Sequence of chain 4.A:
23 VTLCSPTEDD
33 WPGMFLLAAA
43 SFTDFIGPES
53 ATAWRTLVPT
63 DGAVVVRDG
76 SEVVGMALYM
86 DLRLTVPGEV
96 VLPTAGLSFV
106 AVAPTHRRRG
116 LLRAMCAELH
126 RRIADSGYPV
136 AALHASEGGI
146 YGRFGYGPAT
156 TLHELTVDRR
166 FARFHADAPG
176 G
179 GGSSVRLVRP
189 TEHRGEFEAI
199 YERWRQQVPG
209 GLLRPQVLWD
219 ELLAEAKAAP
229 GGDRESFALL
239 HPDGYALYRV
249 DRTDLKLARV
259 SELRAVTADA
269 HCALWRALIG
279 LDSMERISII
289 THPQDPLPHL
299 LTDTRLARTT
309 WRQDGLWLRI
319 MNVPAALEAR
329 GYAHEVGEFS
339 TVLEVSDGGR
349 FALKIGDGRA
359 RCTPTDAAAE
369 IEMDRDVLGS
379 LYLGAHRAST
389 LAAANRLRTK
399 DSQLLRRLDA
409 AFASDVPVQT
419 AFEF

A protein and the small-molecule ligand that binds it are described below.
Small molecule (SMILES): CCN(CC)CCSc1nnc2c3cc(F)ccc3n(C)c2n1

Binding-site contacts:
Ligand atom N23 contacts residue TRP56 of chain 4.A at 3.9 Å.
Ligand atom N12 contacts residue TRP56 of chain 4.A at 3.8 Å.
Ligand atom N23 contacts residue ALA53 of chain 4.A at 3.4 Å.
Ligand atom C01 contacts residue SER103 of chain 4.A at 3.1 Å.
Ligand atom C05 contacts residue LEU83 of chain 4.A at 3.6 Å (hydrophobic).
Ligand atom C13 contacts residue DMS1 of chain 4.D at 4.0 Å.
Ligand atom S14 contacts residue ASP46 of chain 4.A at 3.4 Å (salt-bridge).
Ligand atom N02 contacts residue SER103 of chain 4.A at 3.9 Å.
Ligand atom N23 contacts residue PHE104 of chain 4.A at 3.8 Å.
Ligand atom C08 contacts residue PHE104 of chain 4.A at 3.9 Å (hydrophobic).
Ligand atom S14 contacts residue DMS1 of chain 4.D at 3.9 Å.
Ligand atom N22 contacts residue PHE47 of chain 4.A at 3.7 Å.
Ligand atom C04 contacts residue TRP56 of chain 4.A at 3.9 Å (hydrophobic).
Ligand atom C08 contacts residue ALA53 of chain 4.A at 3.5 Å (hydrophobic).
Ligand atom C21 contacts residue ASP46 of chain 4.A at 3.8 Å.
Ligand atom F07 contacts residue TRP33 of chain 4.A at 3.7 Å.
Ligand atom C09 contacts residue PHE104 of chain 4.A at 3.6 Å (hydrophobic).
Ligand atom C10 contacts residue PHE104 of chain 4.A at 3.7 Å (hydrophobic).
Ligand atom C06 contacts residue ARG57 of chain 4.A at 3.9 Å.
Ligand atom F07 contacts residue LEU83 of chain 4.A at 3.6 Å.
Ligand atom C11 contacts residue TRP56 of chain 4.A at 3.6 Å (hydrophobic).
Ligand atom C08 contacts residue TRP56 of chain 4.A at 3.4 Å (hydrophobic).
Ligand atom C03 contacts residue TRP56 of chain 4.A at 3.5 Å (hydrophobic).
Ligand atom C05 contacts residue VAL60 of chain 4.A at 3.8 Å (hydrophobic).
Ligand atom C04 contacts residue SER103 of chain 4.A at 4.0 Å.
Ligand atom C06 contacts residue TRP56 of chain 4.A at 3.8 Å (hydrophobic).
Ligand atom N23 contacts residue PHE47 of chain 4.A at 3.9 Å.
Ligand atom F07 contacts residue ARG57 of chain 4.A at 3.4 Å.
Ligand atom S14 contacts residue PHE47 of chain 4.A at 3.9 Å.
Ligand atom N12 contacts residue DMS1 of chain 4.D at 3.7 Å.
Ligand atom N02 contacts residue TRP56 of chain 4.A at 3.5 Å.
Ligand atom C10 contacts residue TRP56 of chain 4.A at 3.6 Å (hydrophobic).
Ligand atom C19 contacts residue GLU421 of chain 4.A at 3.9 Å.
Ligand atom C06 contacts residue LEU83 of chain 4.A at 3.9 Å (hydrophobic).
Ligand atom F07 contacts residue VAL60 of chain 4.A at 3.8 Å.
Ligand atom C01 contacts residue TRP56 of chain 4.A at 3.5 Å (hydrophobic).
Ligand atom N17 contacts residue ASP46 of chain 4.A at 3.5 Å (salt-bridge).
Ligand atom C09 contacts residue TRP56 of chain 4.A at 3.2 Å (hydrophobic).
Ligand atom C01 contacts residue PHE422 of chain 4.A at 3.2 Å (hydrophobic).
Ligand atom C04 contacts residue MET85 of chain 4.A at 3.8 Å (hydrophobic).